This small molecule binds to this protein.
Small molecule (SMILES): CC(C)C[C@H](NC(=O)[C@H](CC(C)C)NC(=O)c1ccccc1)C(=O)O

Sequence of chain 1.R:
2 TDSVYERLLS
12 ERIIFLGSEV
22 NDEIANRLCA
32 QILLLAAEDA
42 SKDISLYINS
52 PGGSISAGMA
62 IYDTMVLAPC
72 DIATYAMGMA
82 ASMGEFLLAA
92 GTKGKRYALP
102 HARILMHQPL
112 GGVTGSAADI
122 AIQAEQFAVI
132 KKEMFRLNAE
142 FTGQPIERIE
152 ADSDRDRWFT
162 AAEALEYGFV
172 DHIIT

Binding-site contacts:
Ligand atom CB contacts residue ILE56 of chain 1.R at 3.6 Å (hydrophobic).
Ligand atom CD2 contacts residue AI41 of chain 1.JB at 3.3 Å.
Ligand atom C4 contacts residue PHE128 of chain 1.R at 3.6 Å (hydrophobic).
Ligand atom OXT contacts residue SER83 of chain 1.R at 2.7 Å.
Ligand atom CB contacts residue LEU111 of chain 1.R at 3.6 Å (hydrophobic).
Ligand atom O1 contacts residue AI41 of chain 1.JB at 3.8 Å.
Ligand atom C contacts residue MET84 of chain 1.R at 3.7 Å (hydrophobic).
Ligand atom C5 contacts residue PHE134 of chain 1.P at 4.0 Å (hydrophobic).
Ligand atom C4 contacts residue AI41 of chain 1.JB at 3.8 Å.
Ligand atom CD1 contacts residue AI41 of chain 1.JB at 3.6 Å.
Ligand atom OXT contacts residue MET84 of chain 1.R at 2.5 Å (h-bond).
Ligand atom O contacts residue PRO110 of chain 1.R at 3.5 Å.
Ligand atom OXT contacts residue GLY53 of chain 1.R at 4.0 Å.
Ligand atom C contacts residue SER83 of chain 1.R at 3.1 Å.
Ligand atom C6 contacts residue LEU111 of chain 1.R at 3.4 Å (hydrophobic).
Ligand atom C contacts residue LEU111 of chain 1.R at 3.7 Å (hydrophobic).
Ligand atom C1 contacts residue LEU111 of chain 1.R at 4.0 Å (hydrophobic).
Ligand atom O contacts residue HIS108 of chain 1.R at 3.9 Å.
Ligand atom C3 contacts residue AI41 of chain 1.JB at 3.4 Å.
Ligand atom C contacts residue ILE56 of chain 1.R at 3.8 Å (hydrophobic).
Ligand atom CA contacts residue LEU111 of chain 1.R at 3.5 Å (hydrophobic).
Ligand atom C4 contacts residue PHE134 of chain 1.P at 4.0 Å (hydrophobic).
Ligand atom CD2 contacts residue PRO110 of chain 1.R at 3.6 Å (hydrophobic).
Ligand atom O contacts residue SER83 of chain 1.R at 3.0 Å.
Ligand atom O1 contacts residue ILE56 of chain 1.R at 2.8 Å (h-bond).
Ligand atom C5 contacts residue PHE128 of chain 1.R at 3.8 Å (hydrophobic).
Ligand atom N contacts residue GLY54 of chain 1.R at 2.9 Å (h-bond).
Ligand atom O contacts residue LEU111 of chain 1.R at 2.7 Å (h-bond).
Ligand atom CG contacts residue PRO110 of chain 1.R at 4.0 Å (hydrophobic).
Ligand atom N contacts residue LEU111 of chain 1.R at 2.8 Å (h-bond).
Ligand atom C contacts residue LEU111 of chain 1.R at 4.0 Å (hydrophobic).
Ligand atom CD2 contacts residue GLN109 of chain 1.R at 3.5 Å.
Ligand atom C2 contacts residue AI41 of chain 1.JB at 3.7 Å.
Ligand atom CD1 contacts residue MET135 of chain 1.R at 3.9 Å (hydrophobic).
Ligand atom O1 contacts residue SER55 of chain 1.R at 3.5 Å.
Ligand atom O contacts residue GLY54 of chain 1.R at 3.8 Å.
Ligand atom C contacts residue GLY54 of chain 1.R at 3.6 Å.
Ligand atom CD2 contacts residue HIS108 of chain 1.R at 3.1 Å.
Ligand atom CA contacts residue GLY54 of chain 1.R at 3.6 Å.
Ligand atom OXT contacts residue GLY54 of chain 1.R at 3.6 Å.

Sequence of chain 1.P:
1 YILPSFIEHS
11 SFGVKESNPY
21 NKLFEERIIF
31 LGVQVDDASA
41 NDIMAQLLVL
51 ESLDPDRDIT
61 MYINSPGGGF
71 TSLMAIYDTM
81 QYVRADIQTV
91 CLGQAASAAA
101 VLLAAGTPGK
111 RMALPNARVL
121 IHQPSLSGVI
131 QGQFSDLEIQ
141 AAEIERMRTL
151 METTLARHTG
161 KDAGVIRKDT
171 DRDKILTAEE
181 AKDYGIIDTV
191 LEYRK